This small molecule binds to this protein.
Small molecule (SMILES): CC(=O)N[C@@H]1[C@@H](O)[C@H](O)[C@@H](CO)O[C@H]1O

Binding-site contacts:
Ligand atom C8 contacts residue SER378 of chain 1.A at 4.5 Å.
Ligand atom C7 contacts residue SER378 of chain 1.A at 4.2 Å.
Ligand atom C6 contacts residue THR383 of chain 1.A at 4.4 Å.
Ligand atom O7 contacts residue ASN381 of chain 1.A at 3.4 Å (h-bond).
Ligand atom O6 contacts residue MET382 of chain 1.A at 4.3 Å.
Ligand atom O6 contacts residue THR383 of chain 1.A at 3.2 Å.
Ligand atom C1 contacts residue ASN381 of chain 1.A at 1.4 Å.
Ligand atom C7 contacts residue ASN381 of chain 1.A at 3.6 Å.
Ligand atom N2 contacts residue ASN381 of chain 1.A at 2.9 Å (h-bond).
Ligand atom C2 contacts residue ASN381 of chain 1.A at 2.4 Å.
Ligand atom O5 contacts residue ASN381 of chain 1.A at 2.3 Å (h-bond).
Ligand atom O7 contacts residue SER378 of chain 1.A at 3.4 Å (h-bond).
Ligand atom C3 contacts residue ASN381 of chain 1.A at 3.8 Å.
Ligand atom C5 contacts residue ASN381 of chain 1.A at 3.6 Å.
Ligand atom C4 contacts residue ASN381 of chain 1.A at 4.2 Å.

Sequence of chain 1.A:
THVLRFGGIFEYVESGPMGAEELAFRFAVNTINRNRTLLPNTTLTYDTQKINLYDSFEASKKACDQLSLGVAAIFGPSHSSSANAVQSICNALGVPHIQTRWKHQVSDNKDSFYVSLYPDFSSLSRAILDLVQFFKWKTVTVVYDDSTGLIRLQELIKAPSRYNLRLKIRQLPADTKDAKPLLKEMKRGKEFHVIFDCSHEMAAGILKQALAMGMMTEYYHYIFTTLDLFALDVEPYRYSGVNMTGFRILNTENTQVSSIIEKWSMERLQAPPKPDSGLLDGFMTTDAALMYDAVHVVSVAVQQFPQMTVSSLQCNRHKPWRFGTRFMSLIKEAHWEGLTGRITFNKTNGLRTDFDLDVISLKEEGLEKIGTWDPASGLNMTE